Sequence of chain 1.B:
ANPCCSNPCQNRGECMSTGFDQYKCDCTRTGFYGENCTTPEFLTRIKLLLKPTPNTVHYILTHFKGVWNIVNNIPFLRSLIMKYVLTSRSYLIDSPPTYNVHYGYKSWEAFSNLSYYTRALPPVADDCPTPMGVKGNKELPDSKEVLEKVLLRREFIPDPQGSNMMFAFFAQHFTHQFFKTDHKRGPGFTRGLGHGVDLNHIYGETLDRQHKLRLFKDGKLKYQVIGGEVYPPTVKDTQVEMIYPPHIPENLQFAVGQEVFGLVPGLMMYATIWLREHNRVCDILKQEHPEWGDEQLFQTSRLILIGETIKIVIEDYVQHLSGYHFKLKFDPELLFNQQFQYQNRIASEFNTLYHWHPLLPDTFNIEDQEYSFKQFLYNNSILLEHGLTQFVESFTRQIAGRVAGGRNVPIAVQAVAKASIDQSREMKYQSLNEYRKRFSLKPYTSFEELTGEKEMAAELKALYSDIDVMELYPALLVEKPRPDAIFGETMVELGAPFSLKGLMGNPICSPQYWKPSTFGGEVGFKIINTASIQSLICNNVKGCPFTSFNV

This small molecule binds to this protein.
Small molecule (SMILES): COc1ccc2c(c1)c(CC(=O)NCCCCNC(=O)CCC(=O)O[C@@H]1c3cc4c(cc3[C@H](c3cc(OC)c(OC)c(OC)c3)[C@@H]3C(=O)OC[C@H]31)OCO4)c(C)n2C(=O)c1ccc(Cl)cc1

Binding-site contacts:
Ligand atom CL contacts residue TRP356 of chain 1.B at 3.2 Å.
Ligand atom CBT contacts residue GLY495 of chain 1.B at 3.6 Å.
Ligand atom CBG contacts residue SER322 of chain 1.B at 3.4 Å.
Ligand atom OAU contacts residue TYR91 of chain 1.B at 3.1 Å (h-bond).
Ligand atom OCM contacts residue SER322 of chain 1.B at 3.1 Å.
Ligand atom OAH contacts residue TYR84 of chain 1.B at 2.3 Å (h-bond).
Ligand atom CBN contacts residue ALA496 of chain 1.B at 3.5 Å (hydrophobic).
Ligand atom OCM contacts residue LEU321 of chain 1.B at 3.4 Å (h-bond).
Ligand atom OBW contacts residue SER499 of chain 1.B at 2.8 Å (h-bond).
Ligand atom CAK contacts residue SER88 of chain 1.B at 3.6 Å.
Ligand atom CAI contacts residue SER88 of chain 1.B at 3.5 Å.
Ligand atom CBV contacts residue GLY495 of chain 1.B at 3.4 Å.
Ligand atom CCC contacts residue ARG89 of chain 1.B at 3.2 Å.
Ligand atom CBU contacts residue ALA496 of chain 1.B at 3.5 Å (hydrophobic).
Ligand atom CAC contacts residue TYR84 of chain 1.B at 3.2 Å (hydrophobic).
Ligand atom CAV contacts residue TYR84 of chain 1.B at 3.3 Å (hydrophobic).
Ligand atom OBW contacts residue VAL318 of chain 1.B at 3.6 Å.
Ligand atom CAP contacts residue TYR91 of chain 1.B at 3.5 Å (hydrophobic).
Ligand atom CBU contacts residue MET491 of chain 1.B at 3.5 Å (hydrophobic).
Ligand atom NCB contacts residue TYR324 of chain 1.B at 3.5 Å (h-bond).
Ligand atom CBN contacts residue VAL318 of chain 1.B at 3.5 Å (hydrophobic).
Ligand atom OCA contacts residue ARG89 of chain 1.B at 2.7 Å (salt-bridge).
Ligand atom OCA contacts residue ALA496 of chain 1.B at 2.9 Å.
Ligand atom CAV contacts residue SER88 of chain 1.B at 3.6 Å.
Ligand atom CL contacts residue MET491 of chain 1.B at 3.6 Å.
Ligand atom NAA contacts residue TYR84 of chain 1.B at 3.6 Å.
Ligand atom OAS contacts residue LYS47 of chain 1.B at 3.5 Å (salt-bridge).
Ligand atom CBL contacts residue SER322 of chain 1.B at 3.5 Å.
Ligand atom CCN contacts residue VAL492 of chain 1.B at 3.3 Å (hydrophobic).
Ligand atom CAT contacts residue TYR91 of chain 1.B at 3.7 Å (hydrophobic).
Ligand atom CBR contacts residue SER499 of chain 1.B at 3.5 Å.
Ligand atom OAS contacts residue TYR91 of chain 1.B at 3.6 Å.
Ligand atom CBU contacts residue GLY495 of chain 1.B at 3.3 Å.
Ligand atom CAQ contacts residue TYR91 of chain 1.B at 3.2 Å (hydrophobic).
Ligand atom CBY contacts residue ARG89 of chain 1.B at 3.6 Å.
Ligand atom CCL contacts residue LEU500 of chain 1.B at 3.5 Å (hydrophobic).
Ligand atom CBV contacts residue ALA496 of chain 1.B at 3.1 Å (hydrophobic).
Ligand atom CAE contacts residue TYR84 of chain 1.B at 3.4 Å (hydrophobic).
Ligand atom CCL contacts residue ALA496 of chain 1.B at 3.6 Å (hydrophobic).
Ligand atom OAU contacts residue LYS51 of chain 1.B at 3.2 Å.